Binding-site contacts:
Ligand atom C22 contacts residue SER187 of chain 1.A at 2.9 Å.
Ligand atom C21 contacts residue SER187 of chain 1.A at 3.8 Å.
Ligand atom CZ contacts residue SER182 of chain 1.A at 3.5 Å.
Ligand atom C22 contacts residue CYS183 of chain 1.A at 4.0 Å (hydrophobic).
Ligand atom CZ contacts residue GLU210 of chain 1.A at 3.3 Å.
Ligand atom NH1 contacts residue PHE207 of chain 1.A at 3.9 Å.
Ligand atom NH1 contacts residue ASP181 of chain 1.A at 3.1 Å (salt-bridge).
Ligand atom OD contacts residue CYS183 of chain 1.A at 3.8 Å.
Ligand atom CZ contacts residue GLY208 of chain 1.A at 3.7 Å.
Ligand atom NH1 contacts residue GLY218 of chain 1.A at 3.2 Å.
Ligand atom NE contacts residue SER182 of chain 1.A at 3.7 Å.
Ligand atom NE contacts residue CYS211 of chain 1.A at 3.9 Å.
Ligand atom C21 contacts residue GLN184 of chain 1.A at 3.4 Å.
Ligand atom NH2 contacts residue CYS211 of chain 1.A at 3.5 Å.
Ligand atom NH1 contacts residue SER182 of chain 1.A at 3.5 Å (h-bond).
Ligand atom CZ contacts residue ASP181 of chain 1.A at 3.7 Å.
Ligand atom NE contacts residue GLY208 of chain 1.A at 3.6 Å (h-bond).
Ligand atom CD contacts residue SER187 of chain 1.A at 1.5 Å.
Ligand atom NH2 contacts residue GLU210 of chain 1.A at 2.8 Å (salt-bridge).
Ligand atom OD contacts residue SER187 of chain 1.A at 2.3 Å (h-bond).
Ligand atom NE contacts residue PHE207 of chain 1.A at 4.0 Å.
Ligand atom C4 contacts residue GLU210 of chain 1.A at 4.0 Å.
Ligand atom C31 contacts residue GLN184 of chain 1.A at 3.4 Å.
Ligand atom C4 contacts residue SER182 of chain 1.A at 4.0 Å.
Ligand atom OD contacts residue GLN184 of chain 1.A at 3.6 Å.
Ligand atom C4 contacts residue GLY208 of chain 1.A at 3.7 Å.
Ligand atom NH2 contacts residue GLY208 of chain 1.A at 3.7 Å.
Ligand atom CD contacts residue SER206 of chain 1.A at 3.9 Å.
Ligand atom C4 contacts residue CYS183 of chain 1.A at 4.0 Å (hydrophobic).
Ligand atom C21 contacts residue CYS183 of chain 1.A at 3.8 Å (hydrophobic).
Ligand atom CD contacts residue CYS183 of chain 1.A at 3.9 Å (hydrophobic).
Ligand atom OD contacts residue GLY185 of chain 1.A at 3.7 Å.
Ligand atom NH2 contacts residue ASP181 of chain 1.A at 3.2 Å (salt-bridge).
Ligand atom C4 contacts residue PHE207 of chain 1.A at 3.9 Å (hydrophobic).
Ligand atom C1 contacts residue SER206 of chain 1.A at 4.0 Å.
Ligand atom C1 contacts residue SER187 of chain 1.A at 2.5 Å.
Ligand atom C22 contacts residue THR205 of chain 1.A at 3.7 Å.
Ligand atom C1 contacts residue CYS183 of chain 1.A at 3.7 Å (hydrophobic).
Ligand atom C32 contacts residue PHE207 of chain 1.A at 3.9 Å (hydrophobic).
Ligand atom NE contacts residue GLU210 of chain 1.A at 2.9 Å (salt-bridge).

This small molecule binds to this protein.
Small molecule (SMILES): [H]/N=C(\N)Nc1ccc(C(=O)O)cc1

Sequence of chain 1.A:
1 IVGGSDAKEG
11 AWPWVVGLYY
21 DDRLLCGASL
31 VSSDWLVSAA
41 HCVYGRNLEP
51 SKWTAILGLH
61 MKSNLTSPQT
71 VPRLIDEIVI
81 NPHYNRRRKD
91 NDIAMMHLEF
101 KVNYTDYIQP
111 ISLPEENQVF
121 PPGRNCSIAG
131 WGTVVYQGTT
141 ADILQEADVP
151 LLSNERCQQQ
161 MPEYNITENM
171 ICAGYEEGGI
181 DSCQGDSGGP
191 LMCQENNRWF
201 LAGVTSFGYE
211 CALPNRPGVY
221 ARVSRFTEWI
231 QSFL